Binding-site contacts:
Ligand atom N2 contacts residue GLN27 of chain 1.L at 4.4 Å.
Ligand atom C7 contacts residue GLN27 of chain 1.L at 4.1 Å.
Ligand atom C7 contacts residue ASN105 of chain 1.J at 2.9 Å.
Ligand atom O5 contacts residue ASN105 of chain 1.J at 2.4 Å (h-bond).
Ligand atom C5 contacts residue ASN105 of chain 1.J at 3.7 Å.
Ligand atom C1 contacts residue ASN105 of chain 1.J at 1.4 Å.
Ligand atom C4 contacts residue ASN105 of chain 1.J at 4.3 Å.
Ligand atom C3 contacts residue ASN105 of chain 1.J at 3.8 Å.
Ligand atom C8 contacts residue GLN27 of chain 1.L at 3.1 Å.
Ligand atom N2 contacts residue ASN105 of chain 1.J at 2.8 Å (h-bond).
Ligand atom C2 contacts residue ASN105 of chain 1.J at 2.6 Å.
Ligand atom C8 contacts residue ASN105 of chain 1.J at 3.8 Å.
Ligand atom C1 contacts residue SER28 of chain 1.L at 4.2 Å.
Ligand atom O7 contacts residue ASN105 of chain 1.J at 3.0 Å (h-bond).

A protein and the small-molecule ligand that binds it are described below.
Small molecule (SMILES): CC(=O)N[C@@H]1[C@@H](O)[C@H](O)[C@@H](CO)O[C@H]1O

Sequence of chain 1.J:
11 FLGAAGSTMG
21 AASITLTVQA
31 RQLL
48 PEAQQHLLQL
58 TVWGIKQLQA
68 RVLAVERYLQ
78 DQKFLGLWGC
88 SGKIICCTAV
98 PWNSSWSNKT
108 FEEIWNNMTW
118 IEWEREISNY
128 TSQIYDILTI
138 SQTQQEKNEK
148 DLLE

Sequence of chain 1.L:
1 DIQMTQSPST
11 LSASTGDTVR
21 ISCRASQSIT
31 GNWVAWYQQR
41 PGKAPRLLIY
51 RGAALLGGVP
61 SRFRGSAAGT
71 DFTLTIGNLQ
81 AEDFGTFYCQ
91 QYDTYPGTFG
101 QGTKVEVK